A protein and the small-molecule ligand that binds it are described below.
Small molecule (SMILES): CC(=O)N[C@@H]1[C@@H](O)[C@H](O)[C@@H](CO)O[C@H]1O

Sequence of chain 1.B:
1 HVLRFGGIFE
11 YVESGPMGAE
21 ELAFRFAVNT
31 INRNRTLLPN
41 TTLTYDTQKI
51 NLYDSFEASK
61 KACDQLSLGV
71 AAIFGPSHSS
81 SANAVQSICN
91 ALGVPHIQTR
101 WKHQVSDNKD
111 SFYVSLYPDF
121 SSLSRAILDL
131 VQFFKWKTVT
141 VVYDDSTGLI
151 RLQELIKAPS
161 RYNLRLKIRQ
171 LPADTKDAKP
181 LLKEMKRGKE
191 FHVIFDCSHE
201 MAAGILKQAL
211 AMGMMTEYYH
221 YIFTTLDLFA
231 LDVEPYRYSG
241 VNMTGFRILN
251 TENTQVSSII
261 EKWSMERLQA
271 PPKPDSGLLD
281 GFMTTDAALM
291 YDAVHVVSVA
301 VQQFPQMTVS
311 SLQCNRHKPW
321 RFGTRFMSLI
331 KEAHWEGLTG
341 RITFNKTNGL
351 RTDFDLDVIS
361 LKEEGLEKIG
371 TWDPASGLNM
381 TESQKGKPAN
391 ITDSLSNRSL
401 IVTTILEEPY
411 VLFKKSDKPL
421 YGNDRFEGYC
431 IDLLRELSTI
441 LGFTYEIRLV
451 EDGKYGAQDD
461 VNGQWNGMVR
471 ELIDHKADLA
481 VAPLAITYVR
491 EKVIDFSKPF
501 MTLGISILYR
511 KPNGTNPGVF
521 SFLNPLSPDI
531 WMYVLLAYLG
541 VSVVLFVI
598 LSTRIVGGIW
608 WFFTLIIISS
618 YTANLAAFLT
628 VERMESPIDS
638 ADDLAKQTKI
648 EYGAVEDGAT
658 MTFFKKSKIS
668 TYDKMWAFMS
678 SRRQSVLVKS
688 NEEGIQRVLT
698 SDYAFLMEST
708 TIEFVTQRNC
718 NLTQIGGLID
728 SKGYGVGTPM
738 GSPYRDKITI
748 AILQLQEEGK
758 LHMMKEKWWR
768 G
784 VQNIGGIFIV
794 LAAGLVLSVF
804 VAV

Binding-site contacts:
Ligand atom C5 contacts residue GLN384 of chain 1.B at 4.2 Å.
Ligand atom O6 contacts residue ASN379 of chain 1.B at 4.5 Å.
Ligand atom C7 contacts residue ASN379 of chain 1.B at 3.2 Å.
Ligand atom C6 contacts residue GLN384 of chain 1.B at 4.3 Å.
Ligand atom C2 contacts residue ASN379 of chain 1.B at 2.5 Å.
Ligand atom C8 contacts residue ASN379 of chain 1.B at 4.0 Å.
Ligand atom C1 contacts residue GLN384 of chain 1.B at 3.5 Å.
Ligand atom C1 contacts residue ASN379 of chain 1.B at 1.4 Å.
Ligand atom C3 contacts residue ASN379 of chain 1.B at 3.8 Å.
Ligand atom O6 contacts residue GLN384 of chain 1.B at 4.2 Å.
Ligand atom O5 contacts residue GLN384 of chain 1.B at 3.6 Å (h-bond).
Ligand atom C4 contacts residue ASN379 of chain 1.B at 4.2 Å.
Ligand atom C5 contacts residue ASN379 of chain 1.B at 3.7 Å.
Ligand atom O7 contacts residue ASN379 of chain 1.B at 3.2 Å (h-bond).
Ligand atom N2 contacts residue ASN379 of chain 1.B at 2.9 Å (h-bond).
Ligand atom O5 contacts residue ASN379 of chain 1.B at 2.4 Å (h-bond).